A protein and the small-molecule ligand that binds it are described below.
Small molecule (SMILES): N#Cc1cc(Br)ccc1Oc1ccc(Cl)cc1O

Binding-site contacts:
Ligand atom C1 contacts residue ALA121 of chain 1.F at 3.5 Å (hydrophobic).
Ligand atom C1 contacts residue SER223 of chain 1.F at 3.3 Å.
Ligand atom C9 contacts residue NAP1 of chain 1.X at 3.4 Å.
Ligand atom BR1 contacts residue LEU128 of chain 1.F at 3.3 Å.
Ligand atom C11 contacts residue TYR183 of chain 1.F at 3.6 Å (hydrophobic).
Ligand atom C13 contacts residue PHE230 of chain 1.F at 4.0 Å (hydrophobic).
Ligand atom N1 contacts residue ALA121 of chain 1.F at 3.3 Å (h-bond).
Ligand atom C3 contacts residue SER223 of chain 1.F at 3.8 Å.
Ligand atom C7 contacts residue NAP1 of chain 1.X at 3.9 Å.
Ligand atom O2 contacts residue NAP1 of chain 1.X at 2.6 Å (h-bond).
Ligand atom C13 contacts residue ALA224 of chain 1.F at 3.9 Å (hydrophobic).
Ligand atom C6 contacts residue SER223 of chain 1.F at 3.8 Å.
Ligand atom CL1 contacts residue TYR173 of chain 1.F at 3.6 Å.
Ligand atom C2 contacts residue SER223 of chain 1.F at 3.4 Å.
Ligand atom C10 contacts residue NAP1 of chain 1.X at 3.4 Å.
Ligand atom C4 contacts residue MET186 of chain 1.F at 3.7 Å (hydrophobic).
Ligand atom BR1 contacts residue ALA123 of chain 1.F at 3.0 Å.
Ligand atom C11 contacts residue NAP1 of chain 1.X at 3.3 Å.
Ligand atom C3 contacts residue MET186 of chain 1.F at 3.8 Å (hydrophobic).
Ligand atom N1 contacts residue NAP1 of chain 1.X at 3.1 Å.
Ligand atom C9 contacts residue ALA224 of chain 1.F at 3.6 Å (hydrophobic).
Ligand atom C13 contacts residue VAL227 of chain 1.F at 3.9 Å (hydrophobic).
Ligand atom C12 contacts residue NAP1 of chain 1.X at 3.2 Å.
Ligand atom CL1 contacts residue NAP1 of chain 1.X at 3.6 Å.
Ligand atom C13 contacts residue NAP1 of chain 1.X at 3.0 Å.
Ligand atom N1 contacts residue SER223 of chain 1.F at 3.5 Å (h-bond).
Ligand atom C3 contacts residue ALA121 of chain 1.F at 4.0 Å (hydrophobic).
Ligand atom O1 contacts residue NAP1 of chain 1.X at 3.2 Å (h-bond).
Ligand atom C5 contacts residue MET186 of chain 1.F at 3.9 Å (hydrophobic).
Ligand atom C7 contacts residue SER223 of chain 1.F at 3.8 Å.
Ligand atom CL1 contacts residue PHE230 of chain 1.F at 3.7 Å.
Ligand atom C6 contacts residue VAL227 of chain 1.F at 3.8 Å (hydrophobic).
Ligand atom C11 contacts residue TYR173 of chain 1.F at 4.0 Å (hydrophobic).
Ligand atom C10 contacts residue TYR183 of chain 1.F at 3.6 Å (hydrophobic).
Ligand atom C1 contacts residue NAP1 of chain 1.X at 3.7 Å.
Ligand atom O1 contacts residue SER223 of chain 1.F at 4.0 Å.
Ligand atom O2 contacts residue LYS190 of chain 1.F at 4.0 Å.
Ligand atom O2 contacts residue TYR183 of chain 1.F at 2.7 Å (h-bond).
Ligand atom C5 contacts residue SER223 of chain 1.F at 3.8 Å.
Ligand atom C8 contacts residue NAP1 of chain 1.X at 3.4 Å.

Sequence of chain 1.F:
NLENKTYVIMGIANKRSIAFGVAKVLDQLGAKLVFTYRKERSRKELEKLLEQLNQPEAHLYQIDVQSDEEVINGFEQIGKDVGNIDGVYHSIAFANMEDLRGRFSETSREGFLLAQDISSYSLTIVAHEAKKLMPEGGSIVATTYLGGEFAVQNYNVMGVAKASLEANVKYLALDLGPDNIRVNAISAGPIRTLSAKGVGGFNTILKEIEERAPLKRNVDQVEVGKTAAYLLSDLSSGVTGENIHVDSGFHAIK